The protein below binds the small molecule below.
Small molecule (SMILES): O=C([O-])[C@H](O)/C=C(/[O-])O

Sequence of chain 1.A:
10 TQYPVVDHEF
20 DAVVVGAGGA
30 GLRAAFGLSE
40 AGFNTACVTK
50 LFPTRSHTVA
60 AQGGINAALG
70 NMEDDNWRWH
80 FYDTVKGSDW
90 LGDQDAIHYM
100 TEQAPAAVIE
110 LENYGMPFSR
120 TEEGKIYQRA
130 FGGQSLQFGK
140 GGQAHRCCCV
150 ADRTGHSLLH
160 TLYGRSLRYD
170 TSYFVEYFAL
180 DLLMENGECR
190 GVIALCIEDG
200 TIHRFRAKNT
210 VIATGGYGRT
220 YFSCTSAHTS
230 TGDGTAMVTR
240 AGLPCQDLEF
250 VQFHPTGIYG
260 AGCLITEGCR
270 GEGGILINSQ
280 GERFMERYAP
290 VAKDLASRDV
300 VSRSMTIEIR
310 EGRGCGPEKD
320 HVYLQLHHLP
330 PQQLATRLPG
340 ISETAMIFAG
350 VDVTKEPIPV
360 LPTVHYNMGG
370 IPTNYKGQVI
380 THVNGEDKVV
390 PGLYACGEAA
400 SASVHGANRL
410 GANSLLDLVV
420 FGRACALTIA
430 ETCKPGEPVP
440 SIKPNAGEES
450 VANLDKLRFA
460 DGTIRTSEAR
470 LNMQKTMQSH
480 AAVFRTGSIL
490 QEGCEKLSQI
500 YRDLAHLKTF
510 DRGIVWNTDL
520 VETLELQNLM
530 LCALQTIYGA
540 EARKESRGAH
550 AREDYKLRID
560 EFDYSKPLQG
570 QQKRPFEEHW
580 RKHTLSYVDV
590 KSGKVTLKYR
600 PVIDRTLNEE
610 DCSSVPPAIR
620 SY

Binding-site contacts:
Ligand atom C3 contacts residue FAD1 of chain 1.K at 3.1 Å.
Ligand atom O4A contacts residue FAD1 of chain 1.K at 3.0 Å.
Ligand atom O1B contacts residue HIS253 of chain 1.A at 2.8 Å (h-bond).
Ligand atom O2 contacts residue HIS364 of chain 1.A at 2.9 Å (h-bond).
Ligand atom O2 contacts residue LEU263 of chain 1.A at 3.4 Å.
Ligand atom C4 contacts residue ARG408 of chain 1.A at 3.4 Å.
Ligand atom O2 contacts residue FAD1 of chain 1.K at 3.5 Å (h-bond).
Ligand atom O1B contacts residue ARG297 of chain 1.A at 3.3 Å (salt-bridge).
Ligand atom C3 contacts residue ARG297 of chain 1.A at 3.1 Å.
Ligand atom O4B contacts residue ARG408 of chain 1.A at 2.7 Å (salt-bridge).
Ligand atom C2 contacts residue ARG297 of chain 1.A at 3.1 Å.
Ligand atom O4A contacts residue ARG408 of chain 1.A at 2.7 Å (salt-bridge).
Ligand atom O2 contacts residue HIS253 of chain 1.A at 3.3 Å.
Ligand atom C1 contacts residue HIS253 of chain 1.A at 3.8 Å.
Ligand atom O4B contacts residue ARG297 of chain 1.A at 2.9 Å (salt-bridge).
Ligand atom C4 contacts residue ALA411 of chain 1.A at 3.7 Å (hydrophobic).
Ligand atom O1A contacts residue FAD1 of chain 1.K at 3.6 Å (h-bond).
Ligand atom C1 contacts residue GLU266 of chain 1.A at 3.7 Å.
Ligand atom C1 contacts residue PHE130 of chain 1.A at 3.8 Å (hydrophobic).
Ligand atom C3 contacts residue PHE130 of chain 1.A at 3.9 Å (hydrophobic).
Ligand atom O4B contacts residue FAD1 of chain 1.K at 3.2 Å.
Ligand atom C1 contacts residue ARG297 of chain 1.A at 3.7 Å.
Ligand atom O1A contacts residue THR265 of chain 1.A at 2.7 Å (h-bond).
Ligand atom C1 contacts residue THR265 of chain 1.A at 3.3 Å.
Ligand atom O1A contacts residue PHE130 of chain 1.A at 3.8 Å.
Ligand atom C2 contacts residue FAD1 of chain 1.K at 3.4 Å.
Ligand atom O4A contacts residue ARG297 of chain 1.A at 3.7 Å.
Ligand atom C2 contacts residue HIS253 of chain 1.A at 4.0 Å.
Ligand atom O1A contacts residue GLY62 of chain 1.A at 2.7 Å (h-bond).
Ligand atom C4 contacts residue FAD1 of chain 1.K at 3.4 Å.
Ligand atom C4 contacts residue GLY410 of chain 1.A at 3.9 Å.
Ligand atom O4B contacts residue HIS364 of chain 1.A at 2.9 Å (h-bond).
Ligand atom O1B contacts residue GLU266 of chain 1.A at 2.7 Å (salt-bridge).
Ligand atom O1A contacts residue GLN61 of chain 1.A at 3.7 Å.
Ligand atom C1 contacts residue LEU263 of chain 1.A at 3.8 Å (hydrophobic).
Ligand atom O1B contacts residue THR265 of chain 1.A at 3.5 Å.
Ligand atom O4A contacts residue GLY410 of chain 1.A at 3.3 Å.
Ligand atom O2 contacts residue ARG297 of chain 1.A at 3.5 Å (salt-bridge).
Ligand atom C4 contacts residue ARG297 of chain 1.A at 3.1 Å.
Ligand atom O4A contacts residue ALA411 of chain 1.A at 2.7 Å (h-bond).